Sequence of chain 15.C:
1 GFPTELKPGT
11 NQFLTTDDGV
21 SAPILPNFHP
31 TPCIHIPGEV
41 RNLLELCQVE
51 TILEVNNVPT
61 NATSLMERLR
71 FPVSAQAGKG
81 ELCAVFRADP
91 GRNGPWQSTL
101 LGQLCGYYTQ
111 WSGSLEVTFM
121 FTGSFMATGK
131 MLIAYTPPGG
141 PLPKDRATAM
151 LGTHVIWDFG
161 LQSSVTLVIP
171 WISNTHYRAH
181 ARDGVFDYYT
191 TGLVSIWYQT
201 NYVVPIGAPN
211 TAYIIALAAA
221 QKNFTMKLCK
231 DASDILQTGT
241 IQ

Sequence of chain 11.C:
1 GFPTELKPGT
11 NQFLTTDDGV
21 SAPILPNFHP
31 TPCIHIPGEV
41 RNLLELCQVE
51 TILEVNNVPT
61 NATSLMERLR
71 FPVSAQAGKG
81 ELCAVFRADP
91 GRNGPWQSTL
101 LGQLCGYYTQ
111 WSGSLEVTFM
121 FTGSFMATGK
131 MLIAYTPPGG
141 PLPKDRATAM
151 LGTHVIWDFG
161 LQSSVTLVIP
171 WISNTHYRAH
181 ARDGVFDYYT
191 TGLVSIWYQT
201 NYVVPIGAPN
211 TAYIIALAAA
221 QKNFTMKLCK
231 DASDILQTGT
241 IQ

Binding-site contacts:
Ligand atom OAD contacts residue LYS274 of chain 15.A at 3.1 Å (salt-bridge).
Ligand atom OAX contacts residue MET195 of chain 15.A at 3.6 Å.
Ligand atom CAA contacts residue VAL179 of chain 15.A at 3.2 Å (hydrophobic).
Ligand atom NAU contacts residue PHE155 of chain 15.A at 3.7 Å.
Ligand atom CAK contacts residue PHE135 of chain 15.A at 3.6 Å (hydrophobic).
Ligand atom CAG contacts residue ASN228 of chain 15.A at 3.6 Å.
Ligand atom CAS contacts residue TYR201 of chain 15.A at 3.5 Å (hydrophobic).
Ligand atom CAA contacts residue PRO177 of chain 15.A at 3.5 Å (hydrophobic).
Ligand atom NBG contacts residue TRP203 of chain 15.A at 3.3 Å.
Ligand atom CBC contacts residue ASN228 of chain 15.A at 3.8 Å.
Ligand atom CAO contacts residue PHE135 of chain 15.A at 3.8 Å (hydrophobic).
Ligand atom OAE contacts residue ILE113 of chain 15.A at 3.3 Å (h-bond).
Ligand atom CAO contacts residue ILE111 of chain 15.A at 3.8 Å (hydrophobic).
Ligand atom CAP contacts residue ILE111 of chain 15.A at 3.8 Å (hydrophobic).
Ligand atom CAJ contacts residue PHE155 of chain 15.A at 3.7 Å (hydrophobic).
Ligand atom CAL contacts residue ILE111 of chain 15.A at 3.7 Å (hydrophobic).
Ligand atom CAZ contacts residue TRP203 of chain 15.A at 3.5 Å (hydrophobic).
Ligand atom CAT contacts residue ASN228 of chain 15.A at 3.5 Å.
Ligand atom CAH contacts residue ASN228 of chain 15.A at 3.4 Å.
Ligand atom CAY contacts residue ASP112 of chain 15.A at 3.8 Å.
Ligand atom CAG contacts residue GLN202 of chain 15.A at 3.3 Å.
Ligand atom CAT contacts residue TRP203 of chain 15.A at 3.6 Å (hydrophobic).
Ligand atom OAE contacts residue ASP112 of chain 15.A at 3.6 Å.
Ligand atom NAC contacts residue THR114 of chain 15.A at 3.3 Å (h-bond).
Ligand atom OAX contacts residue ILE111 of chain 15.A at 3.5 Å.
Ligand atom CAG contacts residue TRP203 of chain 15.A at 3.7 Å (hydrophobic).
Ligand atom CAI contacts residue PHE135 of chain 15.A at 3.7 Å (hydrophobic).
Ligand atom CAL contacts residue PHE155 of chain 15.A at 3.6 Å (hydrophobic).
Ligand atom CAN contacts residue PRO177 of chain 15.A at 3.4 Å (hydrophobic).
Ligand atom CAA contacts residue TYR153 of chain 15.A at 3.5 Å (hydrophobic).
Ligand atom CAS contacts residue TRP203 of chain 15.A at 3.8 Å (hydrophobic).
Ligand atom CBC contacts residue TRP203 of chain 15.A at 3.6 Å (hydrophobic).
Ligand atom OAD contacts residue ALA275 of chain 15.A at 3.2 Å.
Ligand atom CAN contacts residue PHE155 of chain 15.A at 3.8 Å (hydrophobic).
Ligand atom CAA contacts residue SER178 of chain 15.A at 3.5 Å.
Ligand atom CAY contacts residue THR114 of chain 15.A at 3.8 Å.
Ligand atom CAH contacts residue GLN202 of chain 15.A at 3.2 Å.
Ligand atom CAH contacts residue TRP203 of chain 15.A at 3.5 Å (hydrophobic).
Ligand atom CBB contacts residue ILE111 of chain 15.A at 3.6 Å (hydrophobic).
Ligand atom NAC contacts residue ASP112 of chain 15.A at 2.5 Å (salt-bridge).

Sequence of chain 15.A:
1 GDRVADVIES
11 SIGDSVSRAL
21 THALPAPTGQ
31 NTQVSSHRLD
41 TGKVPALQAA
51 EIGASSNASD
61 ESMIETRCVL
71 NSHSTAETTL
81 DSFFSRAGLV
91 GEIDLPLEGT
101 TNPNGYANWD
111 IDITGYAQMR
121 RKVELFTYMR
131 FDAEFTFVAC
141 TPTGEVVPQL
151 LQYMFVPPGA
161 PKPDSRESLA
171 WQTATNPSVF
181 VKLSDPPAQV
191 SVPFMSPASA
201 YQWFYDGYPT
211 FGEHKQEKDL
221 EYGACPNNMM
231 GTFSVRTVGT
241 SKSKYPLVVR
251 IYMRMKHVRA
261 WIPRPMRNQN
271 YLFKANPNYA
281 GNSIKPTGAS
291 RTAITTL

This protein binds this small molecule.
Small molecule (SMILES): CCO/N=C/c1ccc(OCC[C@@H](C)CCN2CCN(c3ccnc(C(N)=O)c3)C2=O)cc1